Sequence of chain 1.A:
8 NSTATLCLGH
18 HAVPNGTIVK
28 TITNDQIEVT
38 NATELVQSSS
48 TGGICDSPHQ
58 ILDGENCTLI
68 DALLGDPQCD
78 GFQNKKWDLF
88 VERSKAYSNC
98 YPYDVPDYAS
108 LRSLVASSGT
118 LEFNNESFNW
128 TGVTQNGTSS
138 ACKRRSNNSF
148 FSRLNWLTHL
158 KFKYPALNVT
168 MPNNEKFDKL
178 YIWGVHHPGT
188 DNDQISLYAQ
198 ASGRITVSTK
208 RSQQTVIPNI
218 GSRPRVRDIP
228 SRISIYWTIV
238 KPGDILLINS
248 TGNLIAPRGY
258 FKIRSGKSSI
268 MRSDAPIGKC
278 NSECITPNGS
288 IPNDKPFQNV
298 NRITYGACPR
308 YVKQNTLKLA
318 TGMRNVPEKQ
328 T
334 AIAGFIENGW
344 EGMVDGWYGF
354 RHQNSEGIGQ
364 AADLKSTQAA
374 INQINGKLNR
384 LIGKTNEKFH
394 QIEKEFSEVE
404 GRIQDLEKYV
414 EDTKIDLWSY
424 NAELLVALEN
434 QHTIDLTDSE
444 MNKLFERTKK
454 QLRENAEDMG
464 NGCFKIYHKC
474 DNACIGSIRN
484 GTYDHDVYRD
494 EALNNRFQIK

Binding-site contacts:
Ligand atom C7 contacts residue PRO221 of chain 1.A at 4.2 Å (hydrophobic).
Ligand atom N2 contacts residue NAG1 of chain 3.C at 4.1 Å.
Ligand atom O7 contacts residue NAG2 of chain 3.C at 3.7 Å.
Ligand atom C8 contacts residue NAG2 of chain 3.C at 3.8 Å.
Ligand atom C3 contacts residue ASN165 of chain 3.A at 3.8 Å.
Ligand atom C7 contacts residue ARG222 of chain 1.A at 3.9 Å.
Ligand atom O5 contacts residue ASN165 of chain 3.A at 2.3 Å (h-bond).
Ligand atom C1 contacts residue ASN165 of chain 3.A at 1.4 Å.
Ligand atom C8 contacts residue ARG222 of chain 1.A at 4.3 Å.
Ligand atom O7 contacts residue ARG222 of chain 1.A at 2.9 Å (salt-bridge).
Ligand atom O7 contacts residue ARG220 of chain 1.A at 4.1 Å.
Ligand atom C8 contacts residue SER219 of chain 1.A at 3.1 Å.
Ligand atom C8 contacts residue ILE242 of chain 3.A at 3.8 Å (hydrophobic).
Ligand atom N2 contacts residue SER219 of chain 1.A at 2.7 Å (h-bond).
Ligand atom C4 contacts residue ARG222 of chain 1.A at 4.3 Å.
Ligand atom C8 contacts residue THR187 of chain 1.A at 4.4 Å.
Ligand atom O6 contacts residue ARG222 of chain 1.A at 3.7 Å.
Ligand atom C7 contacts residue NAG2 of chain 3.C at 4.3 Å.
Ligand atom C3 contacts residue SER219 of chain 1.A at 3.9 Å.
Ligand atom C2 contacts residue ARG222 of chain 1.A at 4.2 Å.
Ligand atom O3 contacts residue ARG222 of chain 1.A at 4.4 Å.
Ligand atom O3 contacts residue ARG222 of chain 1.A at 3.7 Å.
Ligand atom O3 contacts residue SER219 of chain 1.A at 4.2 Å.
Ligand atom O7 contacts residue ASN165 of chain 3.A at 4.0 Å.
Ligand atom C8 contacts residue PRO221 of chain 1.A at 4.0 Å (hydrophobic).
Ligand atom O7 contacts residue PRO221 of chain 1.A at 3.5 Å.
Ligand atom C4 contacts residue ASN165 of chain 3.A at 4.2 Å.
Ligand atom C8 contacts residue NAG1 of chain 3.C at 3.7 Å.
Ligand atom C7 contacts residue SER219 of chain 1.A at 3.4 Å.
Ligand atom C7 contacts residue ASN165 of chain 3.A at 3.7 Å.
Ligand atom C7 contacts residue NAG1 of chain 3.C at 3.6 Å.
Ligand atom O7 contacts residue NAG1 of chain 3.C at 3.6 Å (h-bond).
Ligand atom C2 contacts residue ASN165 of chain 3.A at 2.5 Å.
Ligand atom C3 contacts residue ARG222 of chain 1.A at 4.3 Å.
Ligand atom C2 contacts residue SER219 of chain 1.A at 3.8 Å.
Ligand atom C5 contacts residue ASN165 of chain 3.A at 3.6 Å.
Ligand atom O3 contacts residue ASP225 of chain 1.A at 3.6 Å (salt-bridge).
Ligand atom C1 contacts residue SER219 of chain 1.A at 4.3 Å.
Ligand atom O5 contacts residue LEU244 of chain 3.A at 4.2 Å.
Ligand atom N2 contacts residue ASN165 of chain 3.A at 3.0 Å (h-bond).

The small molecule below binds the protein below.
Small molecule (SMILES): CC(=O)N[C@H]1[C@H](O[C@H]2[C@H](O)[C@@H](NC(C)=O)CO[C@@H]2CO)O[C@H](CO)[C@@H](O[C@H]2O[C@H](CO)[C@@H](O)[C@H](O)[C@@H]2O)[C@@H]1O

Sequence of chain 3.A:
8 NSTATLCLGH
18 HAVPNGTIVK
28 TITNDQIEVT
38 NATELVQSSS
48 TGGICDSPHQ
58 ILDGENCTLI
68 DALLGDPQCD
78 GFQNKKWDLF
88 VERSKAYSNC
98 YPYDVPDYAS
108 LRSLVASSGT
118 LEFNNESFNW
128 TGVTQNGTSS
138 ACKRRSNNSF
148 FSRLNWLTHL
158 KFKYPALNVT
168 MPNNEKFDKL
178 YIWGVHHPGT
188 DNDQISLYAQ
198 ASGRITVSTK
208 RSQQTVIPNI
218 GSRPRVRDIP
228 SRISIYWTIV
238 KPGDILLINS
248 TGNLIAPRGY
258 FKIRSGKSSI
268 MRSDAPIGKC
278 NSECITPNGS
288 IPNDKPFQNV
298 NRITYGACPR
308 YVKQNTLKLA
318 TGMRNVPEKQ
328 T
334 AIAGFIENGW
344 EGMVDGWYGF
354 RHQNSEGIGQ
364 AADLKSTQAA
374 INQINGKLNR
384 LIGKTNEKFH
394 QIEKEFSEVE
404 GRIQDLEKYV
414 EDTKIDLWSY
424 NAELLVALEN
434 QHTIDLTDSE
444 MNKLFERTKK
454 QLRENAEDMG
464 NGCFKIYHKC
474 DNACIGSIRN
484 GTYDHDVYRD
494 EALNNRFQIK